A small-molecule ligand and the protein it binds are described below.
Small molecule (SMILES): CC(=O)N[C@H]1[C@H](O[C@H]2[C@H](O)[C@@H](NC(C)=O)CO[C@@H]2CO)O[C@H](CO)[C@@H](O)[C@@H]1O[C@@H]1O[C@H](CS(=O)(=O)O)[C@@H](O)[C@H](O)[C@H]1O

Binding-site contacts:
Ligand atom C8 contacts residue PHE115 of chain 1.NB at 3.9 Å (hydrophobic).
Ligand atom C7 contacts residue THR57 of chain 1.NB at 4.0 Å.
Ligand atom C7 contacts residue TYR59 of chain 1.NB at 3.4 Å (hydrophobic).
Ligand atom C8 contacts residue SER54 of chain 1.NB at 3.1 Å.
Ligand atom C5 contacts residue ASN48 of chain 1.NB at 3.7 Å.
Ligand atom C7 contacts residue SER55 of chain 1.NB at 4.4 Å.
Ligand atom C1 contacts residue THR50 of chain 1.NB at 4.4 Å.
Ligand atom C1 contacts residue ASN48 of chain 1.NB at 1.4 Å.
Ligand atom C8 contacts residue ARG56 of chain 1.NB at 4.3 Å.
Ligand atom C2 contacts residue ASN48 of chain 1.NB at 2.4 Å.
Ligand atom C3 contacts residue ASN48 of chain 1.NB at 3.8 Å.
Ligand atom C8 contacts residue ASN48 of chain 1.NB at 4.5 Å.
Ligand atom O5 contacts residue ASN48 of chain 1.NB at 2.4 Å (h-bond).
Ligand atom O6 contacts residue THR50 of chain 1.NB at 4.5 Å.
Ligand atom O7 contacts residue ASN48 of chain 1.NB at 3.7 Å.
Ligand atom C8 contacts residue THR57 of chain 1.NB at 3.8 Å.
Ligand atom C6 contacts residue THR50 of chain 1.NB at 3.6 Å.
Ligand atom N2 contacts residue ASN48 of chain 1.NB at 2.8 Å (h-bond).
Ligand atom C8 contacts residue THR50 of chain 1.NB at 4.3 Å.
Ligand atom C5 contacts residue THR50 of chain 1.NB at 3.8 Å.
Ligand atom C7 contacts residue ASN48 of chain 1.NB at 3.4 Å.
Ligand atom C8 contacts residue SER55 of chain 1.NB at 3.2 Å.
Ligand atom C7 contacts residue TYR139 of chain 1.NB at 3.7 Å (hydrophobic).
Ligand atom O5 contacts residue THR50 of chain 1.NB at 3.8 Å.
Ligand atom O7 contacts residue TYR59 of chain 1.NB at 2.4 Å (h-bond).
Ligand atom N2 contacts residue TYR139 of chain 1.NB at 3.6 Å.
Ligand atom C4 contacts residue ASN48 of chain 1.NB at 4.2 Å.
Ligand atom O1S6 contacts residue GLY53 of chain 1.NB at 3.9 Å.
Ligand atom O7 contacts residue THR57 of chain 1.NB at 3.8 Å.
Ligand atom C8 contacts residue TYR59 of chain 1.NB at 3.9 Å (hydrophobic).
Ligand atom C7 contacts residue SER54 of chain 1.NB at 4.4 Å.
Ligand atom C8 contacts residue TYR139 of chain 1.NB at 3.4 Å (hydrophobic).

Sequence of chain 1.NB:
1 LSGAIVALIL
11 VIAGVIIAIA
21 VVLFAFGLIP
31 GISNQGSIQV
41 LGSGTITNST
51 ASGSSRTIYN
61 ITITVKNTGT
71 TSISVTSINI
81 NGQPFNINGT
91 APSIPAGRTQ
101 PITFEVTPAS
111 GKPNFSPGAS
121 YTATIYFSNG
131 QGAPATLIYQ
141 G